Sequence of chain 1.D:
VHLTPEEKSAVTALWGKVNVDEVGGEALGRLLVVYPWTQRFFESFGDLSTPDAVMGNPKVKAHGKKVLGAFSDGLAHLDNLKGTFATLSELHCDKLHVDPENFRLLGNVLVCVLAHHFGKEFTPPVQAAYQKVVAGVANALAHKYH

This small molecule binds to this protein.
Small molecule (SMILES): O=C(O)[C@@H](COP(=O)(O)O)OP(=O)(O)O

Binding-site contacts:
Ligand atom O14 contacts residue HIS143 of chain 1.B at 4.0 Å.
Ligand atom C3 contacts residue LYS82 of chain 1.D at 4.1 Å.
Ligand atom P6 contacts residue LYS82 of chain 1.B at 4.4 Å.
Ligand atom O8 contacts residue LYS82 of chain 1.B at 4.0 Å.
Ligand atom O13 contacts residue HIS143 of chain 1.B at 4.2 Å.
Ligand atom P1 contacts residue HIS2 of chain 1.B at 4.4 Å.
Ligand atom O2 contacts residue LYS82 of chain 1.D at 4.2 Å.
Ligand atom O9 contacts residue HIS2 of chain 1.B at 2.9 Å (h-bond).
Ligand atom O7 contacts residue LYS82 of chain 1.D at 3.0 Å (salt-bridge).
Ligand atom O5 contacts residue LYS82 of chain 1.B at 3.7 Å.
Ligand atom O14 contacts residue LYS82 of chain 1.B at 3.2 Å (salt-bridge).
Ligand atom O11 contacts residue LYS82 of chain 1.D at 4.4 Å.
Ligand atom C3 contacts residue LYS82 of chain 1.B at 4.3 Å.
Ligand atom C7 contacts residue LYS82 of chain 1.D at 3.9 Å.
Ligand atom O10 contacts residue LYS82 of chain 1.B at 4.2 Å.
Ligand atom P6 contacts residue HIS2 of chain 1.D at 4.1 Å.
Ligand atom C4 contacts residue LYS82 of chain 1.B at 3.8 Å.
Ligand atom O13 contacts residue HIS2 of chain 1.D at 2.6 Å (h-bond).

Sequence of chain 1.B:
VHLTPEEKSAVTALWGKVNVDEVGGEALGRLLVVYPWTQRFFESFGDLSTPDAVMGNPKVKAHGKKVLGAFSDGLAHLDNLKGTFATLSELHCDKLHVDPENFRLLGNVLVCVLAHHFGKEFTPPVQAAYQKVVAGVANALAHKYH